Sequence of chain 1.V:
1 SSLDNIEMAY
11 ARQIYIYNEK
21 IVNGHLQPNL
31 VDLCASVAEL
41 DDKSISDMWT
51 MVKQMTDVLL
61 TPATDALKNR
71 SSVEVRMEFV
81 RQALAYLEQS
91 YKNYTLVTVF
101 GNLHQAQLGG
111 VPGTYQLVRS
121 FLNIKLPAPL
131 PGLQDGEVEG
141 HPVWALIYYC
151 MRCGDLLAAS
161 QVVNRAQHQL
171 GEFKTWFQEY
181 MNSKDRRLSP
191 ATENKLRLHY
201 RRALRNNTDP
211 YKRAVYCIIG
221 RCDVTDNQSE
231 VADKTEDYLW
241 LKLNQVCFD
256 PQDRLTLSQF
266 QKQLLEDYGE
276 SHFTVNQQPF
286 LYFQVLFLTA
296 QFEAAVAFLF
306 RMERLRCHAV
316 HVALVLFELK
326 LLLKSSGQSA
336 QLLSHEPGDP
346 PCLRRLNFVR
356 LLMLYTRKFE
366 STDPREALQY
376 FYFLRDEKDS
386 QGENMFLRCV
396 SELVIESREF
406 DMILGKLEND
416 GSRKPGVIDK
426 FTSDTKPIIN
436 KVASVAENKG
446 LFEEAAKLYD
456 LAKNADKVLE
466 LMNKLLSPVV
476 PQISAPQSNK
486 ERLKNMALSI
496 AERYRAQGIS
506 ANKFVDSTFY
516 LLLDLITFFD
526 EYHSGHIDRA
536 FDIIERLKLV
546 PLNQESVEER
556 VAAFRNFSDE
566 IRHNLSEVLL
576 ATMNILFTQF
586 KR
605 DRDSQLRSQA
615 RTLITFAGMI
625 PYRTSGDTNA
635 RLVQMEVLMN

Binding-site contacts:
Ligand atom CG2 contacts residue PHE278 of chain 1.V at 3.7 Å (hydrophobic).
Ligand atom O contacts residue THR235 of chain 1.V at 3.1 Å (h-bond).
Ligand atom C contacts residue ASN227 of chain 1.V at 3.5 Å.
Ligand atom C contacts residue THR235 of chain 1.V at 3.6 Å.
Ligand atom O contacts residue ASN227 of chain 1.V at 3.6 Å.
Ligand atom CG contacts residue ASP233 of chain 1.V at 3.0 Å.
Ligand atom N contacts residue THR235 of chain 1.V at 3.9 Å.
Ligand atom C contacts residue TYR94 of chain 1.V at 4.0 Å (hydrophobic).
Ligand atom CG1 contacts residue TYR94 of chain 1.V at 3.8 Å (hydrophobic).
Ligand atom CG contacts residue TYR273 of chain 1.V at 3.6 Å (hydrophobic).
Ligand atom CG2 contacts residue GLU236 of chain 1.V at 3.3 Å.
Ligand atom CB contacts residue HIS277 of chain 1.V at 3.7 Å.
Ligand atom CA contacts residue THR235 of chain 1.V at 3.6 Å.
Ligand atom O contacts residue TYR94 of chain 1.V at 2.9 Å.
Ligand atom C contacts residue LEU286 of chain 1.V at 3.8 Å (hydrophobic).
Ligand atom CA contacts residue ASN227 of chain 1.V at 3.7 Å.
Ligand atom N contacts residue THR235 of chain 1.V at 3.5 Å (h-bond).
Ligand atom C contacts residue THR235 of chain 1.V at 3.6 Å.
Ligand atom CD contacts residue HIS277 of chain 1.V at 3.9 Å.
Ligand atom CB contacts residue TYR238 of chain 1.V at 3.6 Å (hydrophobic).
Ligand atom CB contacts residue LEU286 of chain 1.V at 3.9 Å (hydrophobic).
Ligand atom O contacts residue LEU286 of chain 1.V at 3.2 Å.
Ligand atom CG2 contacts residue HIS277 of chain 1.V at 3.3 Å.
Ligand atom O contacts residue LYS234 of chain 1.V at 3.6 Å.
Ligand atom CG contacts residue LYS234 of chain 1.V at 3.3 Å.
Ligand atom CD1 contacts residue TYR91 of chain 1.V at 3.9 Å (hydrophobic).
Ligand atom CG1 contacts residue VAL280 of chain 1.V at 4.0 Å (hydrophobic).
Ligand atom N contacts residue TYR273 of chain 1.V at 3.9 Å.
Ligand atom CG2 contacts residue ASN281 of chain 1.V at 3.6 Å.
Ligand atom O contacts residue ASN281 of chain 1.V at 2.6 Å (h-bond).
Ligand atom O contacts residue THR235 of chain 1.V at 3.0 Å (h-bond).
Ligand atom CB contacts residue ASP233 of chain 1.V at 3.0 Å.
Ligand atom CG2 contacts residue LEU286 of chain 1.V at 3.7 Å (hydrophobic).
Ligand atom C contacts residue THR235 of chain 1.V at 3.6 Å.
Ligand atom CD contacts residue TYR273 of chain 1.V at 3.3 Å (hydrophobic).
Ligand atom N contacts residue ASN227 of chain 1.V at 3.0 Å (h-bond).
Ligand atom CG contacts residue HIS277 of chain 1.V at 3.8 Å.
Ligand atom O contacts residue HIS277 of chain 1.V at 3.4 Å.
Ligand atom C contacts residue ASN281 of chain 1.V at 3.8 Å.
Ligand atom CD1 contacts residue TYR94 of chain 1.V at 3.5 Å (hydrophobic).

The small molecule below binds the protein below.
Small molecule (SMILES): CC[C@H](C)[C@H](NC(=O)[C@H](CO)NC(=O)[C@H](CCCN=C(N)N)NC(=O)[C@@H](NC(=O)[C@@H]1CCCN1C(=O)[C@@H]1CCCN1C(=O)[C@H](C)N)C(C)C)C(=O)N[C@H](C=O)Cc1ccc(O)cc1